Sequence of chain 1.M:
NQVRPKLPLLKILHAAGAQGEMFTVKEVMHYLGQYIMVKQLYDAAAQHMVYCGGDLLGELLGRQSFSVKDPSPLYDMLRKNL

Binding-site contacts:
Ligand atom CD2 contacts residue GLY34 of chain 1.M at 3.9 Å.
Ligand atom CG contacts residue GLN48 of chain 1.M at 3.8 Å.
Ligand atom CA contacts residue GLN48 of chain 1.M at 3.8 Å.
Ligand atom CD2 contacts residue MET38 of chain 1.M at 3.7 Å (hydrophobic).
Ligand atom CD1 contacts residue HIS49 of chain 1.M at 3.9 Å.
Ligand atom CA contacts residue GLN48 of chain 1.M at 3.5 Å.
Ligand atom CB contacts residue TYR43 of chain 1.M at 3.6 Å (hydrophobic).
Ligand atom CD2 contacts residue PRO72 of chain 1.M at 4.0 Å (hydrophobic).
Ligand atom CE2 contacts residue MET30 of chain 1.M at 3.5 Å (hydrophobic).
Ligand atom CG contacts residue TYR43 of chain 1.M at 3.5 Å (hydrophobic).
Ligand atom NE1 contacts residue MET30 of chain 1.M at 3.0 Å (h-bond).
Ligand atom CD1 contacts residue GLN48 of chain 1.M at 3.5 Å.
Ligand atom CH2 contacts residue LEU75 of chain 1.M at 3.8 Å (hydrophobic).
Ligand atom CD2 contacts residue HIS49 of chain 1.M at 3.4 Å.
Ligand atom CD2 contacts residue TYR43 of chain 1.M at 3.5 Å (hydrophobic).
Ligand atom CZ contacts residue ILE37 of chain 1.M at 3.6 Å (hydrophobic).
Ligand atom CB contacts residue TYR76 of chain 1.M at 3.9 Å (hydrophobic).
Ligand atom CE2 contacts residue MET38 of chain 1.M at 3.7 Å (hydrophobic).
Ligand atom CE2 contacts residue ILE37 of chain 1.M at 3.7 Å (hydrophobic).
Ligand atom CE2 contacts residue GLY34 of chain 1.M at 3.5 Å.
Ligand atom CZ2 contacts residue LEU33 of chain 1.M at 3.8 Å (hydrophobic).
Ligand atom CE1 contacts residue VAL69 of chain 1.M at 3.8 Å (hydrophobic).
Ligand atom CD2 contacts residue GLN48 of chain 1.M at 3.9 Å.
Ligand atom CZ contacts residue HIS49 of chain 1.M at 3.8 Å.
Ligand atom O contacts residue GLN48 of chain 1.M at 3.7 Å.
Ligand atom CD2 contacts residue VAL69 of chain 1.M at 3.5 Å (hydrophobic).
Ligand atom CD1 contacts residue MET30 of chain 1.M at 3.5 Å (hydrophobic).
Ligand atom CB contacts residue GLN48 of chain 1.M at 3.4 Å.
Ligand atom CB contacts residue GLN48 of chain 1.M at 3.8 Å.
Ligand atom O contacts residue VAL69 of chain 1.M at 3.2 Å.
Ligand atom C contacts residue GLN48 of chain 1.M at 3.8 Å.
Ligand atom CE2 contacts residue GLY34 of chain 1.M at 3.4 Å.
Ligand atom CG contacts residue HIS49 of chain 1.M at 3.6 Å.
Ligand atom CG contacts residue MET38 of chain 1.M at 3.9 Å (hydrophobic).
Ligand atom CH2 contacts residue LEU33 of chain 1.M at 3.5 Å (hydrophobic).
Ligand atom NE1 contacts residue GLY34 of chain 1.M at 3.4 Å.
Ligand atom CE2 contacts residue HIS49 of chain 1.M at 3.6 Å.
Ligand atom N contacts residue GLN48 of chain 1.M at 3.1 Å (h-bond).
Ligand atom CZ2 contacts residue GLY34 of chain 1.M at 3.6 Å.
Ligand atom CZ2 contacts residue MET30 of chain 1.M at 3.4 Å (hydrophobic).

This small molecule binds to this protein.
Small molecule (SMILES): CC(=O)N[C@H](C(=O)N[C@@H](CO)C(=O)N[C@@H](Cc1ccccc1)C(=O)N[C@H]1CCCCN[C@@H](S)SC[C@@H](C(=O)N[C@@H](CC(C)C)C(=O)N[C@@H](CC(C)C)C(=O)N[C@H](C=O)CO)NC(=O)[C@H](CC2=c3ccccc3=NC2)NC(=O)[C@H](Cc2ccc(O)cc2)NC(=O)[C@H](CCC(=O)O)NC1=O)[C@@H](C)O